Sequence of chain 1.C:
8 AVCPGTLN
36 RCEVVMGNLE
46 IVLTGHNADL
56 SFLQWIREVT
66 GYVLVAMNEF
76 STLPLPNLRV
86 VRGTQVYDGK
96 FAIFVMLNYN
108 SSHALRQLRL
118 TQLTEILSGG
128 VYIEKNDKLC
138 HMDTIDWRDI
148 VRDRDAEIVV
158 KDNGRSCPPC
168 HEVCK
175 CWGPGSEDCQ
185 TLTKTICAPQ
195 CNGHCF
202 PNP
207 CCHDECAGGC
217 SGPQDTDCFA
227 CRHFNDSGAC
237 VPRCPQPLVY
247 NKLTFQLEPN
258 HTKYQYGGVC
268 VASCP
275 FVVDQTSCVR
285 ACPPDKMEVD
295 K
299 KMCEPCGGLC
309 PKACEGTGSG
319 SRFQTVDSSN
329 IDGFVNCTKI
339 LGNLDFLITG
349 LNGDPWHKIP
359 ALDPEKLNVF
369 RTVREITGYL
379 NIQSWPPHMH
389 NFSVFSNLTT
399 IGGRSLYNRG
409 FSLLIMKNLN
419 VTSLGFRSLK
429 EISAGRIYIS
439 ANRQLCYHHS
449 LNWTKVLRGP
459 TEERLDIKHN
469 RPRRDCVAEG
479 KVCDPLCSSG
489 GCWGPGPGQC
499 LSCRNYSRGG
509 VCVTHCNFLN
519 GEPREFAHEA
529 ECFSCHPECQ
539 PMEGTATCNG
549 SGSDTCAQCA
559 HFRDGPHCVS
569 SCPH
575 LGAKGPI

This small molecule binds to this protein.
Small molecule (SMILES): CC(=O)N[C@@H]1[C@@H](O)[C@H](O)[C@@H](CO)O[C@H]1O

Binding-site contacts:
Ligand atom C8 contacts residue SER391 of chain 1.C at 4.5 Å.
Ligand atom C6 contacts residue HIS386 of chain 1.C at 4.2 Å.
Ligand atom O5 contacts residue ASN389 of chain 1.C at 4.0 Å.
Ligand atom C8 contacts residue ASN389 of chain 1.C at 3.8 Å.
Ligand atom O7 contacts residue GLN497 of chain 1.C at 4.4 Å.
Ligand atom O5 contacts residue HIS388 of chain 1.C at 4.2 Å.
Ligand atom O6 contacts residue MET387 of chain 1.C at 4.3 Å.
Ligand atom C2 contacts residue ASN389 of chain 1.C at 3.7 Å.
Ligand atom C1 contacts residue ASN389 of chain 1.C at 3.2 Å.
Ligand atom C7 contacts residue ASN389 of chain 1.C at 3.2 Å.
Ligand atom N2 contacts residue ASN389 of chain 1.C at 3.1 Å (h-bond).
Ligand atom O6 contacts residue HIS388 of chain 1.C at 4.1 Å.
Ligand atom O6 contacts residue HIS386 of chain 1.C at 3.1 Å (h-bond).
Ligand atom O7 contacts residue ASN389 of chain 1.C at 3.5 Å (h-bond).